Binding-site contacts:
Ligand atom C3 contacts residue ASN165 of chain 1.A at 3.8 Å.
Ligand atom N2 contacts residue GLU132 of chain 1.A at 3.4 Å (salt-bridge).
Ligand atom C8 contacts residue GLU132 of chain 1.A at 3.5 Å.
Ligand atom C7 contacts residue ASN165 of chain 1.A at 3.4 Å.
Ligand atom N2 contacts residue ASN165 of chain 1.A at 2.9 Å (h-bond).
Ligand atom C1 contacts residue ASN165 of chain 1.A at 1.4 Å.
Ligand atom C2 contacts residue GLU132 of chain 1.A at 4.0 Å.
Ligand atom C2 contacts residue ASN165 of chain 1.A at 2.5 Å.
Ligand atom C1 contacts residue ASN164 of chain 1.A at 4.5 Å.
Ligand atom O7 contacts residue ASN165 of chain 1.A at 3.5 Å (h-bond).
Ligand atom C7 contacts residue GLU132 of chain 1.A at 3.8 Å.
Ligand atom C5 contacts residue ASN165 of chain 1.A at 3.7 Å.
Ligand atom C1 contacts residue GLU132 of chain 1.A at 3.4 Å.
Ligand atom O5 contacts residue ASN165 of chain 1.A at 2.4 Å (h-bond).
Ligand atom C4 contacts residue ASN165 of chain 1.A at 4.2 Å.

The protein below binds the small molecule below.
Small molecule (SMILES): CC(=O)N[C@@H]1[C@@H](O)[C@H](O)[C@@H](CO)O[C@H]1O

Sequence of chain 1.A:
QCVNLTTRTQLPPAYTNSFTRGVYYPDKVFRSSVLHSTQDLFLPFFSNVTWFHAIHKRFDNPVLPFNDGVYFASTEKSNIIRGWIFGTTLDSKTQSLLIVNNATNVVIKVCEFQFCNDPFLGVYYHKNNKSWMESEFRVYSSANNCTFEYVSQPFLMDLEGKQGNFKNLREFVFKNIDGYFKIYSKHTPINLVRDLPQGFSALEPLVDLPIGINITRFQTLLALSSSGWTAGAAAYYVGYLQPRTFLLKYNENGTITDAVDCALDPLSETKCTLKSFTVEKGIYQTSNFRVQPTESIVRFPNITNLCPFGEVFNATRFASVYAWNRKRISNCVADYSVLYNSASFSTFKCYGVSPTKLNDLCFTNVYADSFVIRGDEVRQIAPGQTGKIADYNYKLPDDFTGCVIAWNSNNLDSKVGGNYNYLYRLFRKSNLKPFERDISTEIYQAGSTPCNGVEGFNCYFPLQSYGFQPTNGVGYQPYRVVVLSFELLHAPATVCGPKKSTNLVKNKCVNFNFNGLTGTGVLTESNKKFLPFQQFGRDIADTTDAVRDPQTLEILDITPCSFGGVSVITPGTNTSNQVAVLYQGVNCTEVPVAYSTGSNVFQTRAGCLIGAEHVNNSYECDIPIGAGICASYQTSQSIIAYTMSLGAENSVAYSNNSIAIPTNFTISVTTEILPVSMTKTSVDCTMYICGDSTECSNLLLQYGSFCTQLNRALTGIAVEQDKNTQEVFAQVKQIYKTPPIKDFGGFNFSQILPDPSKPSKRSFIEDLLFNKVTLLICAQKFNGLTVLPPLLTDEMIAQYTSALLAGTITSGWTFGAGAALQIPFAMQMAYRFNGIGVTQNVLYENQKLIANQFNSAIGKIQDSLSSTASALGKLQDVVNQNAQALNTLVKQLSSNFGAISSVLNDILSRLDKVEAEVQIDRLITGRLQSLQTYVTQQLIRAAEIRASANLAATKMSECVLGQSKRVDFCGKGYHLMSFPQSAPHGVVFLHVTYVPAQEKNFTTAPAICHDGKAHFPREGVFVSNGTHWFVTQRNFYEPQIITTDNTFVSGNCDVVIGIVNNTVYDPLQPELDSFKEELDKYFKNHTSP